Sequence of chain 1.A:
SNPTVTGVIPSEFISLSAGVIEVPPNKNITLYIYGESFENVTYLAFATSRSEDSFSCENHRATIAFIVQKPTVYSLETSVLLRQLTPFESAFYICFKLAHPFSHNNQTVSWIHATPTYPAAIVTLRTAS

Binding-site contacts:
Ligand atom C1 contacts residue ASN49 of chain 1.A at 1.5 Å.
Ligand atom N2 contacts residue GLU48 of chain 1.A at 3.8 Å.
Ligand atom C7 contacts residue ASN49 of chain 1.A at 3.6 Å.
Ligand atom O5 contacts residue ASN49 of chain 1.A at 2.4 Å (h-bond).
Ligand atom C8 contacts residue SER46 of chain 1.A at 4.2 Å.
Ligand atom C8 contacts residue GLU48 of chain 1.A at 3.6 Å.
Ligand atom C7 contacts residue GLU48 of chain 1.A at 4.3 Å.
Ligand atom C5 contacts residue HIS109 of chain 1.A at 4.3 Å.
Ligand atom C6 contacts residue HIS109 of chain 1.A at 3.8 Å.
Ligand atom C2 contacts residue ASN49 of chain 1.A at 2.6 Å.
Ligand atom O5 contacts residue HIS109 of chain 1.A at 3.6 Å.
Ligand atom C3 contacts residue ASN49 of chain 1.A at 3.9 Å.
Ligand atom N2 contacts residue ASN49 of chain 1.A at 3.0 Å (h-bond).
Ligand atom C4 contacts residue ASN49 of chain 1.A at 4.3 Å.
Ligand atom O7 contacts residue ASN49 of chain 1.A at 3.4 Å (h-bond).
Ligand atom C5 contacts residue ASN49 of chain 1.A at 3.7 Å.
Ligand atom O7 contacts residue SER10 of chain 1.A at 3.5 Å.

A small-molecule ligand and the protein it binds are described below.
Small molecule (SMILES): CC(=O)N[C@H]1[C@H](O[C@H]2[C@H](O)[C@@H](NC(C)=O)CO[C@@H]2CO)O[C@H](CO)[C@@H](O)[C@@H]1O